Binding-site contacts:
Ligand atom C5 contacts residue LEU192 of chain 1.A at 3.5 Å (hydrophobic).
Ligand atom F2 contacts residue LEU201 of chain 1.A at 3.2 Å.
Ligand atom F4 contacts residue ILE189 of chain 1.A at 3.0 Å.
Ligand atom C6 contacts residue ASP191 of chain 1.A at 3.6 Å.
Ligand atom C16 contacts residue GLY185 of chain 1.A at 3.2 Å.
Ligand atom O3 contacts residue THR301 of chain 1.A at 3.5 Å.
Ligand atom C13 contacts residue ILE303 of chain 1.A at 3.5 Å (hydrophobic).
Ligand atom C7 contacts residue VAL289 of chain 1.A at 3.1 Å (hydrophobic).
Ligand atom BR1 contacts residue THR301 of chain 1.A at 3.6 Å.
Ligand atom F1 contacts residue VAL289 of chain 1.A at 3.1 Å.
Ligand atom C11 contacts residue THR301 of chain 1.A at 3.4 Å.
Ligand atom N2 contacts residue GLY188 of chain 1.A at 3.2 Å.
Ligand atom O1 contacts residue CA1 of chain 1.C at 2.8 Å.
Ligand atom N1 contacts residue VAL199 of chain 1.A at 3.1 Å (h-bond).
Ligand atom N1 contacts residue ASN255 of chain 1.A at 2.8 Å (h-bond).
Ligand atom F4 contacts residue MET210 of chain 1.A at 3.3 Å.
Ligand atom F1 contacts residue VAL195 of chain 1.A at 3.3 Å.
Ligand atom C8 contacts residue GLY188 of chain 1.A at 3.4 Å.
Ligand atom F2 contacts residue LEU192 of chain 1.A at 3.7 Å.
Ligand atom C6 contacts residue VAL289 of chain 1.A at 3.7 Å (hydrophobic).
Ligand atom F3 contacts residue MET210 of chain 1.A at 3.0 Å.
Ligand atom C1 contacts residue LEU201 of chain 1.A at 3.6 Å (hydrophobic).
Ligand atom C2 contacts residue ASN255 of chain 1.A at 3.6 Å.
Ligand atom F4 contacts residue PHE92 of chain 1.A at 3.5 Å.
Ligand atom O1 contacts residue ASN200 of chain 1.A at 3.2 Å (h-bond).
Ligand atom C3 contacts residue ASN255 of chain 1.A at 3.3 Å.
Ligand atom BR1 contacts residue LEU253 of chain 1.A at 3.2 Å.
Ligand atom C15 contacts residue ILE189 of chain 1.A at 3.4 Å (hydrophobic).
Ligand atom C1 contacts residue ASN255 of chain 1.A at 3.7 Å.
Ligand atom O1 contacts residue GLY197 of chain 1.A at 3.5 Å (h-bond).
Ligand atom F3 contacts residue ILE303 of chain 1.A at 3.4 Å.
Ligand atom O1 contacts residue LEU201 of chain 1.A at 2.9 Å (h-bond).
Ligand atom C17 contacts residue GLY185 of chain 1.A at 3.4 Å.
Ligand atom F4 contacts residue MET90 of chain 1.A at 3.5 Å.
Ligand atom C9 contacts residue GLY188 of chain 1.A at 3.7 Å.
Ligand atom N1 contacts residue THR288 of chain 1.A at 3.5 Å (h-bond).
Ligand atom C16 contacts residue ILE189 of chain 1.A at 3.4 Å (hydrophobic).
Ligand atom F2 contacts residue ASN255 of chain 1.A at 3.2 Å.
Ligand atom C18 contacts residue MET210 of chain 1.A at 3.6 Å (hydrophobic).
Ligand atom C2 contacts residue VAL289 of chain 1.A at 3.5 Å (hydrophobic).

Sequence of chain 1.A:
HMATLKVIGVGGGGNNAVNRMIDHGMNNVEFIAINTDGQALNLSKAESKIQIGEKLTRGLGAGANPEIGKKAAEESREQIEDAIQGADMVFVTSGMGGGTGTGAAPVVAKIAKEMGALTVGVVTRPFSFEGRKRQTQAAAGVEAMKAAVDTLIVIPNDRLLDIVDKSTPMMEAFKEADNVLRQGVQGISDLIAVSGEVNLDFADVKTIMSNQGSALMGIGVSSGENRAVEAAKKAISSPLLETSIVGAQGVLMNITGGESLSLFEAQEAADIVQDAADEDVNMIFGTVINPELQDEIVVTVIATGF

A protein and the small-molecule ligand that binds it are described below.
Small molecule (SMILES): NC(=O)c1c(F)ccc(OCc2nc(-c3ccc(C(F)(F)F)cc3)c(Br)o2)c1F